Sequence of chain 20.E:
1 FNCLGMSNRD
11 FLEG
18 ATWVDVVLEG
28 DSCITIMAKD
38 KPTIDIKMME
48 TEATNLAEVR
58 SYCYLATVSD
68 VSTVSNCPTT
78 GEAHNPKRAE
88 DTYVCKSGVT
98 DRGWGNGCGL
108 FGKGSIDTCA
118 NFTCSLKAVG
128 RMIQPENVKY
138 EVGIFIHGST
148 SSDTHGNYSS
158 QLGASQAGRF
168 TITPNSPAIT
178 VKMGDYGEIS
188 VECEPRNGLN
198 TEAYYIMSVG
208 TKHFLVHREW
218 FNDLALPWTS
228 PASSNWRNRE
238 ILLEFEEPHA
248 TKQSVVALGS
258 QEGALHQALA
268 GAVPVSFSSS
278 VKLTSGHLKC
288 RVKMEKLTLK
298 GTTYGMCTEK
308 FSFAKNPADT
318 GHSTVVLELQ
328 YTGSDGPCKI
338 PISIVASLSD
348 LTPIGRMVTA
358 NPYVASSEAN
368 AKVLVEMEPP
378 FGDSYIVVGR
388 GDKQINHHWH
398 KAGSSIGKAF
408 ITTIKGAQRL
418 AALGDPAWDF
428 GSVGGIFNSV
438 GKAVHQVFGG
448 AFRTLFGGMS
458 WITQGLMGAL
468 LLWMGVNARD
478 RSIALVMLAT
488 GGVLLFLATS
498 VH

This protein binds this small molecule.
Small molecule (SMILES): CC(=O)N[C@@H]1[C@@H](O)[C@H](O)[C@@H](CO)O[C@H]1O

Binding-site contacts:
Ligand atom C2 contacts residue ASN154 of chain 20.E at 2.5 Å.
Ligand atom N2 contacts residue ASN154 of chain 20.E at 2.8 Å (h-bond).
Ligand atom O7 contacts residue ASN154 of chain 20.E at 3.5 Å (h-bond).
Ligand atom O6 contacts residue SER157 of chain 20.E at 4.2 Å.
Ligand atom C3 contacts residue ASN154 of chain 20.E at 3.8 Å.
Ligand atom C8 contacts residue ASN154 of chain 20.E at 3.7 Å.
Ligand atom C5 contacts residue ASN154 of chain 20.E at 3.6 Å.
Ligand atom C4 contacts residue ASN154 of chain 20.E at 4.2 Å.
Ligand atom C1 contacts residue SER157 of chain 20.E at 4.3 Å.
Ligand atom C1 contacts residue SER156 of chain 20.E at 4.0 Å.
Ligand atom O5 contacts residue SER157 of chain 20.E at 4.0 Å.
Ligand atom C1 contacts residue ASN154 of chain 20.E at 1.4 Å.
Ligand atom C7 contacts residue ASN154 of chain 20.E at 3.3 Å.
Ligand atom O5 contacts residue ASN154 of chain 20.E at 2.4 Å (h-bond).